Binding-site contacts:
Ligand atom O6 contacts residue TYR33 of chain 1.B at 3.5 Å (h-bond).
Ligand atom O5 contacts residue TYR33 of chain 1.B at 4.2 Å.
Ligand atom O5 contacts residue ASN66 of chain 1.B at 2.4 Å (h-bond).
Ligand atom C5 contacts residue ASN66 of chain 1.B at 3.7 Å.
Ligand atom C2 contacts residue TYR33 of chain 1.B at 4.3 Å (hydrophobic).
Ligand atom C1 contacts residue ASN66 of chain 1.B at 1.4 Å.
Ligand atom N2 contacts residue TYR33 of chain 1.B at 4.3 Å.
Ligand atom C7 contacts residue ASN66 of chain 1.B at 3.8 Å.
Ligand atom C7 contacts residue TYR33 of chain 1.B at 4.1 Å (hydrophobic).
Ligand atom O7 contacts residue ASN66 of chain 1.B at 4.3 Å.
Ligand atom C4 contacts residue ASN66 of chain 1.B at 4.2 Å.
Ligand atom N2 contacts residue ASN66 of chain 1.B at 2.9 Å (h-bond).
Ligand atom C2 contacts residue ASN66 of chain 1.B at 2.5 Å.
Ligand atom C3 contacts residue ASN66 of chain 1.B at 3.8 Å.
Ligand atom C1 contacts residue TYR33 of chain 1.B at 4.3 Å (hydrophobic).
Ligand atom O7 contacts residue TYR33 of chain 1.B at 4.0 Å.

Sequence of chain 1.B:
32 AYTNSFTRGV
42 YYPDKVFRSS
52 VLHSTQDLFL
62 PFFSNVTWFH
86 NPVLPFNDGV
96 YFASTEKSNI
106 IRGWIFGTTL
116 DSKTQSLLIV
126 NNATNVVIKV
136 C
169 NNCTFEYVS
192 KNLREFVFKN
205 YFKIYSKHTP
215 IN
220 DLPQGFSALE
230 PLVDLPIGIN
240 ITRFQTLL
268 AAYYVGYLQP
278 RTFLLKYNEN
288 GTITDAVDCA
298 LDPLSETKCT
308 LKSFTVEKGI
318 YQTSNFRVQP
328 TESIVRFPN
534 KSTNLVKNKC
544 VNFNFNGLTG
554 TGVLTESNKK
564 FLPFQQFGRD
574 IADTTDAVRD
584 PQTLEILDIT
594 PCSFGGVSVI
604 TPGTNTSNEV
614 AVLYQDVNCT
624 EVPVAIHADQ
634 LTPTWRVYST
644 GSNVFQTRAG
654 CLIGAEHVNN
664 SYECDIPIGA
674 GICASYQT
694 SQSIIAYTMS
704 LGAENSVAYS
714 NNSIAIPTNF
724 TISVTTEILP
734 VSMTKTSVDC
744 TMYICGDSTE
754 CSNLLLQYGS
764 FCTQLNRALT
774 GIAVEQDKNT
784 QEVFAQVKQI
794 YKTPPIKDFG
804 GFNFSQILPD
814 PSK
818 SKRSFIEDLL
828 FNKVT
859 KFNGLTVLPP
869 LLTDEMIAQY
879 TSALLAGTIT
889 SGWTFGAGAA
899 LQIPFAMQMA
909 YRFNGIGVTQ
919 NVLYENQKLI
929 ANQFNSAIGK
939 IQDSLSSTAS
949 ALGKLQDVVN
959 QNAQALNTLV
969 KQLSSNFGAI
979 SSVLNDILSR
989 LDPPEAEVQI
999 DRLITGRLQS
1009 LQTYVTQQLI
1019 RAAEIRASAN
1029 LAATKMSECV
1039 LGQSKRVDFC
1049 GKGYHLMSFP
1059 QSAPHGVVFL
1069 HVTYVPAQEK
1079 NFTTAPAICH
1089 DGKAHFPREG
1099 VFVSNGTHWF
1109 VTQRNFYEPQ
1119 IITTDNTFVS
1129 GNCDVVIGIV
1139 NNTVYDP

This small molecule binds to this protein.
Small molecule (SMILES): CC(=O)N[C@@H]1[C@@H](O)[C@H](O)[C@@H](CO)O[C@H]1O